A protein and the small-molecule ligand that binds it are described below.
Small molecule (SMILES): CCCS(=O)(=O)N1N=Cc2sc(C)cc2B1O

Sequence of chain 2.A:
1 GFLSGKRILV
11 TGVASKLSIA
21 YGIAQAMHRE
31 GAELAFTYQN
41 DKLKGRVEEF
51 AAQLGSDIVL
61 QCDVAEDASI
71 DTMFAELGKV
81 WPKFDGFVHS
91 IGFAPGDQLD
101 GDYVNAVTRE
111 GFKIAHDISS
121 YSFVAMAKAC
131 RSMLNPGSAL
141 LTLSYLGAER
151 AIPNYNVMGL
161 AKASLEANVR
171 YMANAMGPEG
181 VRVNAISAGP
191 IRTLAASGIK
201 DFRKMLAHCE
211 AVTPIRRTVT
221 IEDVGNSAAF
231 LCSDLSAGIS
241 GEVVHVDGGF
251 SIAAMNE

Binding-site contacts:
Ligand atom O1 contacts residue TYR155 of chain 2.A at 2.6 Å (h-bond).
Ligand atom B1 contacts residue NAD1 of chain 2.C at 1.5 Å.
Ligand atom C7 contacts residue NAD1 of chain 2.C at 3.5 Å.
Ligand atom O15 contacts residue NAD1 of chain 2.C at 3.5 Å.
Ligand atom C15 contacts residue PHE93 of chain 2.A at 3.9 Å (hydrophobic).
Ligand atom N2 contacts residue NAD1 of chain 2.C at 3.3 Å.
Ligand atom S15 contacts residue NAD1 of chain 2.C at 3.3 Å (h-bond).
Ligand atom C16 contacts residue MET158 of chain 2.A at 4.1 Å (hydrophobic).
Ligand atom C15 contacts residue GLY92 of chain 2.A at 4.0 Å.
Ligand atom O16 contacts residue MET158 of chain 2.A at 3.3 Å.
Ligand atom B1 contacts residue LYS162 of chain 2.A at 4.2 Å.
Ligand atom C12 contacts residue TYR155 of chain 2.A at 3.5 Å (hydrophobic).
Ligand atom C13 contacts residue TYR155 of chain 2.A at 4.0 Å (hydrophobic).
Ligand atom C14 contacts residue NAD1 of chain 2.C at 3.4 Å.
Ligand atom O15 contacts residue GLY92 of chain 2.A at 3.4 Å (h-bond).
Ligand atom O16 contacts residue NAD1 of chain 2.C at 3.3 Å (h-bond).
Ligand atom C12 contacts residue NAD1 of chain 2.C at 3.3 Å.
Ligand atom S1 contacts residue NAD1 of chain 2.C at 3.4 Å.
Ligand atom C8 contacts residue NAD1 of chain 2.C at 3.5 Å.
Ligand atom C13 contacts residue NAD1 of chain 2.C at 2.5 Å.
Ligand atom C8 contacts residue TYR145 of chain 2.A at 3.9 Å (hydrophobic).
Ligand atom O1 contacts residue NAD1 of chain 2.C at 2.4 Å (h-bond).
Ligand atom O16 contacts residue LYS162 of chain 2.A at 4.0 Å.
Ligand atom O1 contacts residue MET158 of chain 2.A at 4.0 Å.
Ligand atom S15 contacts residue GLY92 of chain 2.A at 3.7 Å.
Ligand atom B1 contacts residue TYR155 of chain 2.A at 3.9 Å.
Ligand atom N1 contacts residue NAD1 of chain 2.C at 2.3 Å (h-bond).
Ligand atom O16 contacts residue GLY92 of chain 2.A at 3.6 Å.
Ligand atom S1 contacts residue ILE199 of chain 2.A at 3.8 Å.
Ligand atom S1 contacts residue PHE202 of chain 2.A at 4.1 Å.
Ligand atom C17 contacts residue MET158 of chain 2.A at 4.0 Å (hydrophobic).
Ligand atom O16 contacts residue PHE93 of chain 2.A at 3.9 Å.
Ligand atom C8 contacts residue PHE202 of chain 2.A at 3.9 Å (hydrophobic).
Ligand atom C2 contacts residue NAD1 of chain 2.C at 3.6 Å.
Ligand atom C14 contacts residue ILE199 of chain 2.A at 4.1 Å (hydrophobic).
Ligand atom C17 contacts residue ILE199 of chain 2.A at 3.9 Å (hydrophobic).
Ligand atom O1 contacts residue LYS162 of chain 2.A at 3.4 Å.
Ligand atom S15 contacts residue PHE93 of chain 2.A at 4.1 Å.
Ligand atom C12 contacts residue TYR145 of chain 2.A at 4.0 Å (hydrophobic).
Ligand atom C7 contacts residue ILE199 of chain 2.A at 4.0 Å (hydrophobic).